The protein below binds the small molecule below.
Small molecule (SMILES): O=C(O)c1c(CCCOc2cccc3ccccc23)c2cccc3c2n1CCC3

Binding-site contacts:
Ligand atom OAA contacts residue ARG93 of chain 1.A at 3.0 Å (salt-bridge).
Ligand atom CAC contacts residue GLY101 of chain 1.A at 3.9 Å.
Ligand atom CAD contacts residue PHE100 of chain 1.A at 3.5 Å (hydrophobic).
Ligand atom CAE contacts residue PHE100 of chain 1.A at 3.6 Å (hydrophobic).
Ligand atom CAY contacts residue PHE100 of chain 1.A at 3.5 Å (hydrophobic).
Ligand atom CAI contacts residue MET80 of chain 1.A at 3.7 Å (hydrophobic).
Ligand atom OAS contacts residue LEU97 of chain 1.A at 3.6 Å.
Ligand atom NBC contacts residue VAL83 of chain 1.A at 3.9 Å.
Ligand atom CAJ contacts residue PHE100 of chain 1.A at 3.9 Å (hydrophobic).
Ligand atom CAV contacts residue MET80 of chain 1.A at 3.9 Å (hydrophobic).
Ligand atom CAE contacts residue PHE58 of chain 1.A at 3.9 Å (hydrophobic).
Ligand atom CAK contacts residue PHE100 of chain 1.A at 3.4 Å (hydrophobic).
Ligand atom CAX contacts residue THR96 of chain 1.A at 3.7 Å.
Ligand atom CAD contacts residue ILE124 of chain 1.A at 3.7 Å (hydrophobic).
Ligand atom CAT contacts residue ARG93 of chain 1.A at 3.4 Å.
Ligand atom OAB contacts residue PHE84 of chain 1.A at 3.9 Å.
Ligand atom CAJ contacts residue MET80 of chain 1.A at 3.7 Å (hydrophobic).
Ligand atom CAZ contacts residue PHE100 of chain 1.A at 3.4 Å (hydrophobic).
Ligand atom CAK contacts residue LEU97 of chain 1.A at 3.5 Å (hydrophobic).
Ligand atom CBA contacts residue THR96 of chain 1.A at 3.7 Å.
Ligand atom CAX contacts residue VAL83 of chain 1.A at 3.7 Å (hydrophobic).
Ligand atom CAL contacts residue PHE100 of chain 1.A at 3.8 Å (hydrophobic).
Ligand atom CAD contacts residue LEU97 of chain 1.A at 3.4 Å (hydrophobic).
Ligand atom CAF contacts residue MET80 of chain 1.A at 3.9 Å (hydrophobic).
Ligand atom CAC contacts residue ILE124 of chain 1.A at 3.8 Å (hydrophobic).
Ligand atom CAH contacts residue MET80 of chain 1.A at 3.6 Å (hydrophobic).
Ligand atom CAM contacts residue PHE84 of chain 1.A at 3.7 Å (hydrophobic).
Ligand atom CAC contacts residue PHE100 of chain 1.A at 3.7 Å (hydrophobic).
Ligand atom CAM contacts residue LEU97 of chain 1.A at 3.8 Å (hydrophobic).
Ligand atom CAO contacts residue VAL83 of chain 1.A at 3.7 Å (hydrophobic).
Ligand atom CAI contacts residue PHE100 of chain 1.A at 3.7 Å (hydrophobic).
Ligand atom CAQ contacts residue LEU97 of chain 1.A at 3.7 Å (hydrophobic).
Ligand atom CAC contacts residue MET80 of chain 1.A at 3.9 Å (hydrophobic).
Ligand atom OAB contacts residue ARG93 of chain 1.A at 2.7 Å (salt-bridge).
Ligand atom CAZ contacts residue MET80 of chain 1.A at 3.5 Å (hydrophobic).
Ligand atom CAY contacts residue MET80 of chain 1.A at 3.4 Å (hydrophobic).
Ligand atom CAF contacts residue VAL79 of chain 1.A at 3.7 Å (hydrophobic).
Ligand atom CAW contacts residue THR96 of chain 1.A at 3.5 Å.
Ligand atom CAJ contacts residue LEU65 of chain 1.A at 3.9 Å (hydrophobic).
Ligand atom CAD contacts residue GLY101 of chain 1.A at 3.6 Å.

Sequence of chain 1.A:
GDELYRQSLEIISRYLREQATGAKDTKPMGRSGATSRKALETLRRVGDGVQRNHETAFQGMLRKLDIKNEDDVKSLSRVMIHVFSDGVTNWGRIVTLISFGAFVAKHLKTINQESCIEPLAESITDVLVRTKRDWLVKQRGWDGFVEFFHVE